Binding-site contacts:
Ligand atom C10 contacts residue ARG150 of chain 1.B at 3.6 Å.
Ligand atom O20 contacts residue GLU110 of chain 1.B at 3.6 Å.
Ligand atom C18 contacts residue GLU113 of chain 1.B at 3.6 Å.
Ligand atom C3 contacts residue HIS154 of chain 1.B at 3.6 Å.
Ligand atom C7 contacts residue GLU155 of chain 1.B at 3.5 Å.
Ligand atom C22 contacts residue TRP147 of chain 1.B at 3.7 Å (hydrophobic).
Ligand atom N1 contacts residue HIS154 of chain 1.B at 3.5 Å (h-bond).
Ligand atom C11 contacts residue TRP147 of chain 1.B at 3.4 Å (hydrophobic).
Ligand atom C10 contacts residue GLU110 of chain 1.B at 3.5 Å.
Ligand atom C5 contacts residue CYS48 of chain 1.B at 3.7 Å (hydrophobic).
Ligand atom O27 contacts residue PRO109 of chain 1.B at 3.1 Å (h-bond).
Ligand atom O13 contacts residue VAL49 of chain 1.B at 3.1 Å (h-bond).
Ligand atom C5 contacts residue GLY50 of chain 1.B at 3.5 Å.
Ligand atom O4 contacts residue GLU113 of chain 1.B at 3.0 Å (salt-bridge).
Ligand atom N1 contacts residue GLY50 of chain 1.B at 3.0 Å (h-bond).
Ligand atom O4 contacts residue CYS112 of chain 1.B at 3.3 Å.
Ligand atom O13 contacts residue CYS48 of chain 1.B at 3.5 Å.
Ligand atom O2 contacts residue GLN55 of chain 1.B at 2.9 Å (h-bond).
Ligand atom C11 contacts residue ARG150 of chain 1.B at 3.6 Å.
Ligand atom O2 contacts residue HIS158 of chain 1.B at 2.9 Å (h-bond).
Ligand atom O4 contacts residue CO1 of chain 1.H at 2.1 Å.
Ligand atom C3 contacts residue GLU155 of chain 1.B at 3.8 Å.
Ligand atom C25 contacts residue TRP147 of chain 1.B at 3.5 Å (hydrophobic).
Ligand atom C17 contacts residue GLY111 of chain 1.B at 3.6 Å.
Ligand atom O4 contacts residue HIS154 of chain 1.B at 3.0 Å (h-bond).
Ligand atom N1 contacts residue GLU155 of chain 1.B at 2.6 Å (salt-bridge).
Ligand atom O27 contacts residue ARG83 of chain 1.B at 3.4 Å (salt-bridge).
Ligand atom C8 contacts residue VAL49 of chain 1.B at 3.6 Å (hydrophobic).
Ligand atom O2 contacts residue GLU155 of chain 1.B at 2.6 Å (salt-bridge).
Ligand atom O20 contacts residue GLY111 of chain 1.B at 2.9 Å (h-bond).
Ligand atom C9 contacts residue HIS154 of chain 1.B at 3.5 Å.
Ligand atom N14 contacts residue GLY111 of chain 1.B at 3.4 Å (h-bond).
Ligand atom C25 contacts residue ARG83 of chain 1.B at 3.3 Å.
Ligand atom N1 contacts residue CO1 of chain 1.H at 3.1 Å.
Ligand atom O4 contacts residue GLN55 of chain 1.B at 3.6 Å (h-bond).
Ligand atom O2 contacts residue CO1 of chain 1.H at 2.4 Å.
Ligand atom C3 contacts residue GLY50 of chain 1.B at 3.5 Å.
Ligand atom O2 contacts residue HIS154 of chain 1.B at 3.2 Å (h-bond).
Ligand atom C7 contacts residue VAL49 of chain 1.B at 3.7 Å (hydrophobic).
Ligand atom C3 contacts residue CO1 of chain 1.H at 3.1 Å.

Sequence of chain 1.B:
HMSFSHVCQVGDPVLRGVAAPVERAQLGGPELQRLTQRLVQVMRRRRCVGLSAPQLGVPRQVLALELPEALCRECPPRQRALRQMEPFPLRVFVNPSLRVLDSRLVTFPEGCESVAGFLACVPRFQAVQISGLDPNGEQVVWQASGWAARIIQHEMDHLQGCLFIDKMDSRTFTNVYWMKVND

The small molecule below binds the protein below.
Small molecule (SMILES): CCCCC[C@H](CC(=O)NO)C(=O)N[C@H](C(=O)N1CCC[C@H]1CO)C(C)C